Binding-site contacts:
Ligand atom O3 contacts residue LYS265 of chain 2.D at 2.9 Å (salt-bridge).
Ligand atom C4 contacts residue TRP235 of chain 2.D at 3.8 Å (hydrophobic).
Ligand atom C4 contacts residue ASN231 of chain 2.D at 3.5 Å.
Ligand atom O1 contacts residue PHE395 of chain 2.D at 3.7 Å.
Ligand atom C6 contacts residue ALA230 of chain 2.D at 3.7 Å (hydrophobic).
Ligand atom O6 contacts residue GLN399 of chain 2.D at 2.7 Å (h-bond).
Ligand atom C3 contacts residue TRP235 of chain 2.D at 3.6 Å (hydrophobic).
Ligand atom O4 contacts residue SER62 of chain 2.D at 3.0 Å (h-bond).
Ligand atom O2 contacts residue LYS265 of chain 2.D at 2.7 Å (salt-bridge).
Ligand atom O2 contacts residue GLU59 of chain 2.D at 3.0 Å (salt-bridge).
Ligand atom O2 contacts residue ASN35 of chain 2.D at 3.2 Å (h-bond).
Ligand atom C6 contacts residue TYR58 of chain 2.D at 4.2 Å (hydrophobic).
Ligand atom C5 contacts residue ASN231 of chain 2.D at 4.3 Å.
Ligand atom C5 contacts residue TYR234 of chain 2.D at 3.8 Å (hydrophobic).
Ligand atom C3 contacts residue GLU59 of chain 2.D at 3.8 Å.
Ligand atom C4 contacts residue SER62 of chain 2.D at 3.3 Å.
Ligand atom O3 contacts residue GLU59 of chain 2.D at 3.1 Å (salt-bridge).
Ligand atom O4 contacts residue ASN231 of chain 2.D at 2.8 Å (h-bond).
Ligand atom C6 contacts residue ASN231 of chain 2.D at 3.9 Å.
Ligand atom C3 contacts residue TYR58 of chain 2.D at 4.3 Å (hydrophobic).
Ligand atom O2 contacts residue GLN40 of chain 2.D at 2.8 Å (h-bond).
Ligand atom C1 contacts residue GLN40 of chain 2.D at 3.9 Å.
Ligand atom O3 contacts residue SER62 of chain 2.D at 2.6 Å (h-bond).
Ligand atom C1 contacts residue GLN399 of chain 2.D at 3.9 Å.
Ligand atom C2 contacts residue LYS265 of chain 2.D at 3.6 Å.
Ligand atom O5 contacts residue GLN399 of chain 2.D at 3.0 Å (h-bond).
Ligand atom O6 contacts residue ALA230 of chain 2.D at 3.9 Å.
Ligand atom O1 contacts residue GLN399 of chain 2.D at 3.7 Å.
Ligand atom C6 contacts residue GLN399 of chain 2.D at 3.4 Å.
Ligand atom O1 contacts residue GLN40 of chain 2.D at 3.1 Å (h-bond).
Ligand atom C5 contacts residue GLN399 of chain 2.D at 4.0 Å.
Ligand atom C4 contacts residue TYR58 of chain 2.D at 4.3 Å (hydrophobic).
Ligand atom C3 contacts residue SER62 of chain 2.D at 3.5 Å.
Ligand atom O4 contacts residue TYR58 of chain 2.D at 3.3 Å (h-bond).
Ligand atom C3 contacts residue LYS265 of chain 2.D at 3.5 Å.
Ligand atom O3 contacts residue TRP235 of chain 2.D at 3.5 Å (h-bond).
Ligand atom O3 contacts residue TYR58 of chain 2.D at 3.3 Å (h-bond).
Ligand atom O6 contacts residue TYR234 of chain 2.D at 4.1 Å.
Ligand atom C2 contacts residue GLU59 of chain 2.D at 3.2 Å.
Ligand atom C2 contacts residue GLN40 of chain 2.D at 3.8 Å.

A protein and the small-molecule ligand that binds it are described below.
Small molecule (SMILES): OC[C@H]1O[C@@H](O)[C@H](O)[C@@H](O)[C@H]1O

Sequence of chain 2.D:
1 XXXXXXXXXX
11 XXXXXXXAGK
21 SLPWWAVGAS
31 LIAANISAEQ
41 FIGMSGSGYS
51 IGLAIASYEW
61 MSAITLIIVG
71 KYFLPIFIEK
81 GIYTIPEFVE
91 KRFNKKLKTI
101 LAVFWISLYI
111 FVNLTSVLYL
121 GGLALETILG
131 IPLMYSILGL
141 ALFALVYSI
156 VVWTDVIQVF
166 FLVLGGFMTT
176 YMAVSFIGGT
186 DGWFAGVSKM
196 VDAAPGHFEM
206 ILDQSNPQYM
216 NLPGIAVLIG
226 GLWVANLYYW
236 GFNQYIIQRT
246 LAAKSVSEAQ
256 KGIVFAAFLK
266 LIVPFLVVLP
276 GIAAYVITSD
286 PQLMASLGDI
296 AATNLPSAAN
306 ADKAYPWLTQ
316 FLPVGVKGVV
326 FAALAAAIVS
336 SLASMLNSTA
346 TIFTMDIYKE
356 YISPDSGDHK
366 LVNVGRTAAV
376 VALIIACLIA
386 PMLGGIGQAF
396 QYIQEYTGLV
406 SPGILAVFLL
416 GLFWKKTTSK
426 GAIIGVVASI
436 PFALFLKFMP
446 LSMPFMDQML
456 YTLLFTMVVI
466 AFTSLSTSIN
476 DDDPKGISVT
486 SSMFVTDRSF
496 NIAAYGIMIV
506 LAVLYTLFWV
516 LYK